Binding-site contacts:
Ligand atom O4 contacts residue TYR212 of chain 1.A at 4.2 Å.
Ligand atom O5 contacts residue GLY191 of chain 1.A at 3.4 Å.
Ligand atom C5 contacts residue GLY191 of chain 1.A at 3.8 Å.
Ligand atom O3 contacts residue ASP192 of chain 1.C at 4.1 Å.
Ligand atom O3 contacts residue TYR194 of chain 1.C at 3.3 Å.
Ligand atom C5 contacts residue ASP192 of chain 1.C at 4.0 Å.
Ligand atom C3 contacts residue TYR212 of chain 1.A at 4.5 Å (hydrophobic).
Ligand atom C3 contacts residue GLU214 of chain 1.A at 3.8 Å.
Ligand atom O1 contacts residue GLU214 of chain 1.A at 4.2 Å.
Ligand atom O1 contacts residue TYR194 of chain 1.C at 4.0 Å.
Ligand atom O2 contacts residue ASP192 of chain 1.C at 4.3 Å.
Ligand atom O1 contacts residue ILE269 of chain 1.A at 4.0 Å.
Ligand atom C4 contacts residue ASP192 of chain 1.C at 4.2 Å.
Ligand atom C1 contacts residue GLU214 of chain 1.A at 3.9 Å.
Ligand atom O3 contacts residue GLU214 of chain 1.A at 3.3 Å (salt-bridge).
Ligand atom O4 contacts residue SO41 of chain 1.G at 3.5 Å (h-bond).
Ligand atom C2 contacts residue GLU214 of chain 1.A at 4.5 Å.
Ligand atom O5 contacts residue ASP192 of chain 1.C at 4.1 Å.
Ligand atom C5 contacts residue TYR212 of chain 1.A at 4.4 Å (hydrophobic).
Ligand atom O5 contacts residue SO41 of chain 1.G at 4.0 Å.

A small-molecule ligand and the protein it binds are described below.
Small molecule (SMILES): O=C[C@H](O)[C@@H](O)[C@@H](O)CO

Sequence of chain 1.C:
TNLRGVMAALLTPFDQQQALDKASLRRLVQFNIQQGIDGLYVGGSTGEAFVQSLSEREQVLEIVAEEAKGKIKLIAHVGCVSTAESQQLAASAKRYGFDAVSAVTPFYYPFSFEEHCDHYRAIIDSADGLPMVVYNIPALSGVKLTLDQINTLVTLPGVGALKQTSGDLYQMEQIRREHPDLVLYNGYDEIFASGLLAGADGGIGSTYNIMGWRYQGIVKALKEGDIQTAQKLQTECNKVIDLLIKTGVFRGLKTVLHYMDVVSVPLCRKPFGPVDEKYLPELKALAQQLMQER

Sequence of chain 1.A:
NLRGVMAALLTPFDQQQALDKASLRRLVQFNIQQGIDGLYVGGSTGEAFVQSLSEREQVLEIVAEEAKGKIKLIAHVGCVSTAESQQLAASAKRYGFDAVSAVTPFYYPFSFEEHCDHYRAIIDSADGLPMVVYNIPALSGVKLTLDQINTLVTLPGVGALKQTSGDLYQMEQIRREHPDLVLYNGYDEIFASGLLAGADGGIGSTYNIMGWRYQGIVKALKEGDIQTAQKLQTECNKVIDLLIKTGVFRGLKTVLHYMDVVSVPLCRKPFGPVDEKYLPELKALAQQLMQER